A protein and the small-molecule ligand that binds it are described below.
Small molecule (SMILES): NC(=[NH2+])NCCC[C@H](N)C(=O)O

Binding-site contacts:
Ligand atom CZ contacts residue ILE151 of chain 1.B at 3.4 Å (hydrophobic).
Ligand atom OXT contacts residue GLU305 of chain 1.B at 3.5 Å (salt-bridge).
Ligand atom CB contacts residue ALA303 of chain 1.B at 4.0 Å (hydrophobic).
Ligand atom NH2 contacts residue ILE151 of chain 1.B at 3.7 Å.
Ligand atom CA contacts residue ZN1 of chain 1.F at 3.8 Å.
Ligand atom N contacts residue GLU167 of chain 1.B at 2.9 Å (salt-bridge).
Ligand atom CD contacts residue LEU302 of chain 1.B at 3.6 Å (hydrophobic).
Ligand atom N contacts residue HIS328 of chain 1.B at 4.0 Å.
Ligand atom C contacts residue GLU305 of chain 1.B at 3.8 Å.
Ligand atom CB contacts residue TYR398 of chain 1.B at 4.1 Å (hydrophobic).
Ligand atom N contacts residue GLU305 of chain 1.B at 2.4 Å (salt-bridge).
Ligand atom NH2 contacts residue LEU302 of chain 1.B at 3.4 Å.
Ligand atom NH1 contacts residue LEU165 of chain 1.B at 4.1 Å.
Ligand atom OXT contacts residue HIS324 of chain 1.B at 3.0 Å (h-bond).
Ligand atom OXT contacts residue GLU347 of chain 1.B at 3.5 Å (salt-bridge).
Ligand atom NH2 contacts residue ALA303 of chain 1.B at 3.9 Å.
Ligand atom OXT contacts residue HIS328 of chain 1.B at 3.1 Å (h-bond).
Ligand atom C contacts residue ALA303 of chain 1.B at 3.8 Å (hydrophobic).
Ligand atom NE contacts residue ILE151 of chain 1.B at 3.9 Å.
Ligand atom CG contacts residue LEU302 of chain 1.B at 3.9 Å (hydrophobic).
Ligand atom CA contacts residue GLU305 of chain 1.B at 3.3 Å.
Ligand atom O contacts residue TYR398 of chain 1.B at 3.7 Å.
Ligand atom O contacts residue ZN1 of chain 1.F at 3.4 Å.
Ligand atom O contacts residue HIS324 of chain 1.B at 4.2 Å.
Ligand atom CA contacts residue GLU167 of chain 1.B at 3.6 Å.
Ligand atom C contacts residue HIS324 of chain 1.B at 4.0 Å.
Ligand atom OXT contacts residue ZN1 of chain 1.F at 1.8 Å.
Ligand atom C contacts residue GLU347 of chain 1.B at 4.0 Å.
Ligand atom N contacts residue GLU347 of chain 1.B at 3.7 Å.
Ligand atom O contacts residue ALA303 of chain 1.B at 3.9 Å.
Ligand atom NH1 contacts residue ILE151 of chain 1.B at 3.3 Å.
Ligand atom CA contacts residue LEU304 of chain 1.B at 4.1 Å (hydrophobic).
Ligand atom N contacts residue LEU304 of chain 1.B at 3.6 Å.
Ligand atom CB contacts residue GLU167 of chain 1.B at 3.4 Å.
Ligand atom CA contacts residue ALA303 of chain 1.B at 3.4 Å (hydrophobic).
Ligand atom NH1 contacts residue GLU167 of chain 1.B at 3.5 Å (salt-bridge).
Ligand atom N contacts residue ZN1 of chain 1.F at 3.6 Å.
Ligand atom C contacts residue TYR398 of chain 1.B at 4.1 Å (hydrophobic).
Ligand atom C contacts residue ZN1 of chain 1.F at 2.8 Å.
Ligand atom CG contacts residue ALA303 of chain 1.B at 3.6 Å (hydrophobic).

Sequence of chain 1.B:
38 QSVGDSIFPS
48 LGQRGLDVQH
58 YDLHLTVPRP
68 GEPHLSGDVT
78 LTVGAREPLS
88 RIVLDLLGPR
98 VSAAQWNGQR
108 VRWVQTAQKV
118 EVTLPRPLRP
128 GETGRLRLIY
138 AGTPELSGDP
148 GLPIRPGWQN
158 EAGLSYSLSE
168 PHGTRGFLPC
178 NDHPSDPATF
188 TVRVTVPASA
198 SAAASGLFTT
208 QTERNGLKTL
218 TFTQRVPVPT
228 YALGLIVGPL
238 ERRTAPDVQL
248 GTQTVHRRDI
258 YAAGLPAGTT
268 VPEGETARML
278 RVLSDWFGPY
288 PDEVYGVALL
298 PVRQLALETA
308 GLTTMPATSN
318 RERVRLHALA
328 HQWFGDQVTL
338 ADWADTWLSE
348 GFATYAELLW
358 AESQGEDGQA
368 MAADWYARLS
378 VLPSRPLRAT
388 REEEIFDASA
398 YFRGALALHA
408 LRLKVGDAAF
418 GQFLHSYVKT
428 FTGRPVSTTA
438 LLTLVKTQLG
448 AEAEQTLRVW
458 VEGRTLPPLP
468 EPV